The protein below binds the small molecule below.
Small molecule (SMILES): CC(=O)N[C@@H]1[C@@H](O)[C@H](O)[C@@H](CO)O[C@H]1O

Sequence of chain 1.A:
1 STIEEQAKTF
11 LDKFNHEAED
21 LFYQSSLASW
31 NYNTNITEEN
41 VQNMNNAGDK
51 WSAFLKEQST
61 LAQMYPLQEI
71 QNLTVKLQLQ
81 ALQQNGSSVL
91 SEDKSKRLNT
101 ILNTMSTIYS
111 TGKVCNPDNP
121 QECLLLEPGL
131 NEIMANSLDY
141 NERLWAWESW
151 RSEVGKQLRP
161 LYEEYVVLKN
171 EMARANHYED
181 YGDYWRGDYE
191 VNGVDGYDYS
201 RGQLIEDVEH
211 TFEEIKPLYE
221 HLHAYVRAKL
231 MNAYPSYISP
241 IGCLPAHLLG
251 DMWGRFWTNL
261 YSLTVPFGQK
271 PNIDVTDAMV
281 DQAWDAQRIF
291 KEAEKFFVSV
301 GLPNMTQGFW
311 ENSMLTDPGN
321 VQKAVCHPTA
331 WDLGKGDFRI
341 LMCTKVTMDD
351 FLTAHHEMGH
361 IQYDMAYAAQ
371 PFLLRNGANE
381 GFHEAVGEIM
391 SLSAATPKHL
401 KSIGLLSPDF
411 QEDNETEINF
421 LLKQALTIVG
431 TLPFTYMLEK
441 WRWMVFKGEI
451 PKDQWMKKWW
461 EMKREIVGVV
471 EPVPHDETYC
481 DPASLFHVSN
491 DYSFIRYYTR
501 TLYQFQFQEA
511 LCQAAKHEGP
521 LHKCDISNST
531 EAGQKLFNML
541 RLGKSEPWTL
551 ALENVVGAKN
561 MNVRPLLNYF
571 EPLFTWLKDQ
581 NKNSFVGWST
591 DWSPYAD

Binding-site contacts:
Ligand atom C8 contacts residue PHE267 of chain 1.A at 3.6 Å (hydrophobic).
Ligand atom C2 contacts residue ASN414 of chain 1.A at 2.3 Å.
Ligand atom C8 contacts residue ILE418 of chain 1.A at 4.3 Å (hydrophobic).
Ligand atom C4 contacts residue ASN414 of chain 1.A at 4.2 Å.
Ligand atom C1 contacts residue ASN414 of chain 1.A at 1.4 Å.
Ligand atom C7 contacts residue ASN414 of chain 1.A at 2.9 Å.
Ligand atom O5 contacts residue ASN414 of chain 1.A at 2.4 Å (h-bond).
Ligand atom C8 contacts residue TRP576 of chain 1.A at 3.8 Å (hydrophobic).
Ligand atom O7 contacts residue ASN414 of chain 1.A at 2.8 Å (h-bond).
Ligand atom C3 contacts residue ASN414 of chain 1.A at 3.6 Å.
Ligand atom C5 contacts residue ASN414 of chain 1.A at 3.7 Å.
Ligand atom N2 contacts residue ASN414 of chain 1.A at 2.7 Å (h-bond).
Ligand atom C8 contacts residue ASN414 of chain 1.A at 4.1 Å.